Sequence of chain 1.B:
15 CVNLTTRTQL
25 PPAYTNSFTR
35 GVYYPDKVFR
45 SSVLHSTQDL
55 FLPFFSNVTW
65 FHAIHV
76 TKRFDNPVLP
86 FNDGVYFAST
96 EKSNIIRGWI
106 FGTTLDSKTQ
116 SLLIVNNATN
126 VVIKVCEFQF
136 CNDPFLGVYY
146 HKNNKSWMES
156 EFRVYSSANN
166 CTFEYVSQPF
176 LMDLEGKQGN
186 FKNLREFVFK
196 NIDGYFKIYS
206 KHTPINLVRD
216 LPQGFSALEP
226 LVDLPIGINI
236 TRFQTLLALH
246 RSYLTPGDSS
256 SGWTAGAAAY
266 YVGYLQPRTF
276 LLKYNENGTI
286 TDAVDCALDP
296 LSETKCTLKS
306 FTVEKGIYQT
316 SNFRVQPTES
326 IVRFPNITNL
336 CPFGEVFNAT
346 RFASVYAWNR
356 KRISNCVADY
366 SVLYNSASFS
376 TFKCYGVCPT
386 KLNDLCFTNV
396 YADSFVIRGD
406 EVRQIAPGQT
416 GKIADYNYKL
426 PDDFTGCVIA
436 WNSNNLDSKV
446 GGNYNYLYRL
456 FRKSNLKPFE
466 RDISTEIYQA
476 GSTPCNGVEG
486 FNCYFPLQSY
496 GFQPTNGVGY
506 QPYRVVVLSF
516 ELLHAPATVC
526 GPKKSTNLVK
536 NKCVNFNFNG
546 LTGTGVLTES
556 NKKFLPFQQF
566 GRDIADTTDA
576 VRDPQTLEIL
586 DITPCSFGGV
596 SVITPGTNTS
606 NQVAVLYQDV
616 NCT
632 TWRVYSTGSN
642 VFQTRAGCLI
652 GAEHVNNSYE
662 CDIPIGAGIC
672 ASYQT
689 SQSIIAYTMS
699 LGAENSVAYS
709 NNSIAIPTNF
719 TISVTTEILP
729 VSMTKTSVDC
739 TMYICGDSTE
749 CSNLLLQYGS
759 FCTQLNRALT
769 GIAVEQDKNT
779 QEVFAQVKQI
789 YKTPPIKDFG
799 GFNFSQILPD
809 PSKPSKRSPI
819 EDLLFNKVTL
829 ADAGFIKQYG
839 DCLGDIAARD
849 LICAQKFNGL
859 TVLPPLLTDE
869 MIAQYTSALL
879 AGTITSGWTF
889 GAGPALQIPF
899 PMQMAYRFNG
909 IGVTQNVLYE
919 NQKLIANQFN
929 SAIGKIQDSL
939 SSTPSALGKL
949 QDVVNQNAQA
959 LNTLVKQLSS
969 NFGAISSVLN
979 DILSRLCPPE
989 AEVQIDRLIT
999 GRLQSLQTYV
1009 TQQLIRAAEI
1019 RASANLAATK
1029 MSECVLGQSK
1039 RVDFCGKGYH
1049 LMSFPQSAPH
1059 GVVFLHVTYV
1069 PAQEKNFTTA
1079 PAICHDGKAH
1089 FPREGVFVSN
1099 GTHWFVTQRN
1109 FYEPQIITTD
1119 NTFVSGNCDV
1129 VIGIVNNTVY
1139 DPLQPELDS

Binding-site contacts:
Ligand atom C7 contacts residue ASN165 of chain 1.B at 3.4 Å.
Ligand atom C3 contacts residue ASN165 of chain 1.B at 3.9 Å.
Ligand atom C8 contacts residue ASN165 of chain 1.B at 4.5 Å.
Ligand atom N2 contacts residue TYR351 of chain 1.A at 4.1 Å.
Ligand atom C5 contacts residue ASN165 of chain 1.B at 3.8 Å.
Ligand atom C7 contacts residue TYR351 of chain 1.A at 4.0 Å (hydrophobic).
Ligand atom C8 contacts residue ILE468 of chain 1.A at 3.9 Å (hydrophobic).
Ligand atom O5 contacts residue ASN165 of chain 1.B at 2.5 Å (h-bond).
Ligand atom C8 contacts residue ALA352 of chain 1.A at 4.2 Å (hydrophobic).
Ligand atom C1 contacts residue ASN165 of chain 1.B at 1.5 Å.
Ligand atom O7 contacts residue ASN165 of chain 1.B at 3.6 Å.
Ligand atom N2 contacts residue ASN165 of chain 1.B at 2.9 Å (h-bond).
Ligand atom C8 contacts residue TYR351 of chain 1.A at 3.2 Å (hydrophobic).
Ligand atom C2 contacts residue ASN165 of chain 1.B at 2.5 Å.
Ligand atom C4 contacts residue ASN165 of chain 1.B at 4.4 Å.

Sequence of chain 1.A:
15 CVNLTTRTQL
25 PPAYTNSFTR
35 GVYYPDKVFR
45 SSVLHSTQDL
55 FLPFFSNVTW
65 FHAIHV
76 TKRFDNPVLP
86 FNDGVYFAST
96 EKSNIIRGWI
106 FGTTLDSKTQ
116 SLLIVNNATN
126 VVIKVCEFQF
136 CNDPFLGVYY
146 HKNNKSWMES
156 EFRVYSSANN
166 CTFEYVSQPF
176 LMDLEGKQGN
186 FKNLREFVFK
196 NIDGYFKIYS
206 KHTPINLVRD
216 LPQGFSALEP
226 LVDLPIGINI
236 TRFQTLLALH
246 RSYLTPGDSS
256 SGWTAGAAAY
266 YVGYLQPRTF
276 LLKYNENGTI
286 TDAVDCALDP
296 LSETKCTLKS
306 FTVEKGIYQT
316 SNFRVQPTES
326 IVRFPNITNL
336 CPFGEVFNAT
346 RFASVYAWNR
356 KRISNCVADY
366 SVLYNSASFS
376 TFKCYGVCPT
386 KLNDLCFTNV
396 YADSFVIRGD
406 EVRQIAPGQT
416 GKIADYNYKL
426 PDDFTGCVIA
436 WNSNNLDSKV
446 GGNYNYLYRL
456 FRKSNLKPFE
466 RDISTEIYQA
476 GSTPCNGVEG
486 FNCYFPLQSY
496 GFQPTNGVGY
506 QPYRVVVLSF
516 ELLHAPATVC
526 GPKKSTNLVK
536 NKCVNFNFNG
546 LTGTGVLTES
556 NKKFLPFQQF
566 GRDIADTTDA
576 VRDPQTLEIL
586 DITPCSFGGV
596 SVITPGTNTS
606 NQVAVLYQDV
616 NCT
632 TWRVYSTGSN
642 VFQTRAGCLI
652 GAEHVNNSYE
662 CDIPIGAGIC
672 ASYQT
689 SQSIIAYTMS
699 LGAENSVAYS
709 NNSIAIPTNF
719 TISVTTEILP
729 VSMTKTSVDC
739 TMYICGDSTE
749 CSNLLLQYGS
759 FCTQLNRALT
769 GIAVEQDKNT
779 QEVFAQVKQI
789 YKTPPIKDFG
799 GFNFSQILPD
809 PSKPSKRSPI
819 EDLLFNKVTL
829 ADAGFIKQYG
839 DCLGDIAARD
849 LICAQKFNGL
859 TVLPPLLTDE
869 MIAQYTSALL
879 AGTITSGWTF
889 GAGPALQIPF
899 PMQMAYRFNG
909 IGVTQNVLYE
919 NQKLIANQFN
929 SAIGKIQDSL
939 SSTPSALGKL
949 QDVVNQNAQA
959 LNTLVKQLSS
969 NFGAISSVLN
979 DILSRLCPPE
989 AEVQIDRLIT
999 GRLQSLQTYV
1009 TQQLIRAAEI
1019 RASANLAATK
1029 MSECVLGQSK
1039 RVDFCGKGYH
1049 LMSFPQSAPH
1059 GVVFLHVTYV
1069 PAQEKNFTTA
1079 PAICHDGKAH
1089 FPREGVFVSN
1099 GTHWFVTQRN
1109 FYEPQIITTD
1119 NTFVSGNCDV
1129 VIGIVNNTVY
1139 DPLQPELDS

A protein and the small-molecule ligand that binds it are described below.
Small molecule (SMILES): CC(=O)N[C@@H]1[C@@H](O)[C@H](O)[C@@H](CO)O[C@H]1O